Binding-site contacts:
Ligand atom C1 contacts residue ASN361 of chain 1.I at 1.4 Å.
Ligand atom C3 contacts residue NAG2 of chain 1.UA at 4.0 Å.
Ligand atom C8 contacts residue NAG1 of chain 1.UA at 3.7 Å.
Ligand atom C7 contacts residue ASN361 of chain 1.I at 4.0 Å.
Ligand atom C4 contacts residue ASN361 of chain 1.I at 4.1 Å.
Ligand atom N2 contacts residue NAG2 of chain 1.UA at 4.0 Å.
Ligand atom C7 contacts residue NAG2 of chain 1.UA at 3.6 Å.
Ligand atom O7 contacts residue NAG2 of chain 1.UA at 3.8 Å.
Ligand atom O5 contacts residue ASN361 of chain 1.I at 2.3 Å (h-bond).
Ligand atom C8 contacts residue SER357 of chain 1.I at 4.1 Å.
Ligand atom C7 contacts residue NAG1 of chain 1.UA at 4.0 Å.
Ligand atom C8 contacts residue NAG2 of chain 1.UA at 3.7 Å.
Ligand atom C2 contacts residue ASN361 of chain 1.I at 2.4 Å.
Ligand atom O3 contacts residue NAG2 of chain 1.UA at 3.3 Å.
Ligand atom C5 contacts residue ASN361 of chain 1.I at 3.6 Å.
Ligand atom O7 contacts residue NAG1 of chain 1.UA at 3.5 Å.
Ligand atom C3 contacts residue ASN361 of chain 1.I at 3.7 Å.
Ligand atom N2 contacts residue ASN361 of chain 1.I at 2.9 Å (h-bond).
Ligand atom O7 contacts residue ASN361 of chain 1.I at 4.5 Å.

A protein and the small-molecule ligand that binds it are described below.
Small molecule (SMILES): CC(=O)N[C@@H]1[C@@H](O)[C@H](O)[C@@H](CO)O[C@H]1O

Sequence of chain 1.I:
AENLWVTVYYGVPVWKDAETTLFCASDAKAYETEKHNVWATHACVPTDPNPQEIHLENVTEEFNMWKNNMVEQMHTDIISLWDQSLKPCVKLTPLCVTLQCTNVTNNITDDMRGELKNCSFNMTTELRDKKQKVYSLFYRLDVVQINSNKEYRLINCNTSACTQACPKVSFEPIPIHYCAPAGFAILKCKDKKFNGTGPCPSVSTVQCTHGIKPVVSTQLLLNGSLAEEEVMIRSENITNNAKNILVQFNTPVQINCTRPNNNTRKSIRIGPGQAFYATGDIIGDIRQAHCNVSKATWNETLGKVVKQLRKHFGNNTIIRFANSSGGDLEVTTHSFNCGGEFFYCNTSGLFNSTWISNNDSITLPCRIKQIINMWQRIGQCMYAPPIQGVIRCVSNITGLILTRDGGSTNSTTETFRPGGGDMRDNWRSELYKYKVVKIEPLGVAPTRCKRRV